The small molecule below binds the protein below.
Small molecule (SMILES): O=C(O)C(=O)CO

Binding-site contacts:
Ligand atom C1 contacts residue THR48 of chain 1.A at 3.7 Å.
Ligand atom O2 contacts residue LYS165 of chain 1.A at 2.8 Å (salt-bridge).
Ligand atom O1 contacts residue TYR137 of chain 1.A at 4.3 Å.
Ligand atom O4 contacts residue ILE139 of chain 1.A at 4.0 Å.
Ligand atom O2 contacts residue THR48 of chain 1.A at 4.2 Å.
Ligand atom O4 contacts residue THR167 of chain 1.A at 3.4 Å (h-bond).
Ligand atom O1 contacts residue THR48 of chain 1.A at 2.6 Å (h-bond).
Ligand atom C3 contacts residue TYR137 of chain 1.A at 3.4 Å (hydrophobic).
Ligand atom C3 contacts residue LYS165 of chain 1.A at 2.5 Å.
Ligand atom C1 contacts residue ALA11 of chain 1.A at 4.2 Å (hydrophobic).
Ligand atom C1 contacts residue SER47 of chain 1.A at 3.5 Å.
Ligand atom O2 contacts residue TYR137 of chain 1.A at 3.0 Å (h-bond).
Ligand atom C2 contacts residue TYR137 of chain 1.A at 3.6 Å (hydrophobic).
Ligand atom O1 contacts residue GLY46 of chain 1.A at 3.9 Å.
Ligand atom C2 contacts residue LYS165 of chain 1.A at 1.5 Å.
Ligand atom C1 contacts residue LYS165 of chain 1.A at 2.5 Å.
Ligand atom O1 contacts residue TYR43 of chain 1.A at 4.5 Å.
Ligand atom C1 contacts residue GLY46 of chain 1.A at 4.2 Å.
Ligand atom C1 contacts residue TYR43 of chain 1.A at 3.7 Å (hydrophobic).
Ligand atom C3 contacts residue THR48 of chain 1.A at 4.3 Å.
Ligand atom O1 contacts residue LYS165 of chain 1.A at 3.6 Å.
Ligand atom O1 contacts residue ALA11 of chain 1.A at 3.6 Å.
Ligand atom C2 contacts residue ILE206 of chain 1.A at 4.1 Å (hydrophobic).
Ligand atom O2 contacts residue TYR43 of chain 1.A at 3.3 Å.
Ligand atom O1 contacts residue SER47 of chain 1.A at 3.4 Å (h-bond).
Ligand atom O4 contacts residue LYS165 of chain 1.A at 3.1 Å (salt-bridge).
Ligand atom O2 contacts residue GLY46 of chain 1.A at 3.5 Å.
Ligand atom C2 contacts residue THR48 of chain 1.A at 4.3 Å.
Ligand atom C3 contacts residue THR167 of chain 1.A at 4.1 Å.
Ligand atom C1 contacts residue TYR137 of chain 1.A at 3.4 Å (hydrophobic).
Ligand atom O2 contacts residue SER47 of chain 1.A at 2.9 Å (h-bond).
Ligand atom C2 contacts residue ALA11 of chain 1.A at 4.1 Å (hydrophobic).
Ligand atom O4 contacts residue TYR137 of chain 1.A at 2.6 Å (h-bond).
Ligand atom C2 contacts residue TYR43 of chain 1.A at 3.9 Å (hydrophobic).

Sequence of chain 1.A:
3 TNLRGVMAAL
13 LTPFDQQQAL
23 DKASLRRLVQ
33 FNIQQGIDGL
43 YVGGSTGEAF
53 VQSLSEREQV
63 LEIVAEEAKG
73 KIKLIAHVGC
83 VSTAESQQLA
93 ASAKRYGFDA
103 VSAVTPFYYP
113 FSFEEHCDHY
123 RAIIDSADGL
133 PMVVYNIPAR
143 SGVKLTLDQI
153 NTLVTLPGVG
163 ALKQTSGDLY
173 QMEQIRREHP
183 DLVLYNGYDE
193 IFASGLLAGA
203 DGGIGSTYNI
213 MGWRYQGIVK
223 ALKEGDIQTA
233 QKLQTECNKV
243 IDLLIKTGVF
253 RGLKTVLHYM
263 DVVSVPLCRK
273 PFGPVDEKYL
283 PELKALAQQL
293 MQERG